Sequence of chain 7.C:
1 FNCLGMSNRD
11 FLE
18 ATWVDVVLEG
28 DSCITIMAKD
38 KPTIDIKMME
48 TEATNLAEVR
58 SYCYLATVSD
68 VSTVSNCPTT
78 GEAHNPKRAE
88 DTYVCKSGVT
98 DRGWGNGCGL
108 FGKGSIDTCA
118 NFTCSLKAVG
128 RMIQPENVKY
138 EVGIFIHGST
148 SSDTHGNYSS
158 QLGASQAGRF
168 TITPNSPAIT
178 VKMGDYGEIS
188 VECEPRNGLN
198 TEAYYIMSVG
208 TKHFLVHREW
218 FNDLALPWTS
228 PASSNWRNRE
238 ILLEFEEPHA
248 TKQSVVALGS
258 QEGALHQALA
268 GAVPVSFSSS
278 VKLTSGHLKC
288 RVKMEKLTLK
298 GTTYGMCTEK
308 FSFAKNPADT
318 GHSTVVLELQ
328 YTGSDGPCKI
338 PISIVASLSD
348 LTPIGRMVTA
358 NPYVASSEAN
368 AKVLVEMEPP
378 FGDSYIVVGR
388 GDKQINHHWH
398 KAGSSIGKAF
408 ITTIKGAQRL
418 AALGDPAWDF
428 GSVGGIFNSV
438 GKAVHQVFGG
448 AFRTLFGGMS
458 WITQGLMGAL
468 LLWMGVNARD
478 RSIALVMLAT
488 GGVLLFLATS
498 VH

The small molecule below binds the protein below.
Small molecule (SMILES): CC(=O)N[C@@H]1[C@@H](O)[C@H](O)[C@@H](CO)O[C@H]1O

Binding-site contacts:
Ligand atom N2 contacts residue ASN154 of chain 7.C at 2.9 Å (h-bond).
Ligand atom C5 contacts residue ASN154 of chain 7.C at 3.7 Å.
Ligand atom C8 contacts residue ASN154 of chain 7.C at 4.2 Å.
Ligand atom C1 contacts residue SER157 of chain 7.C at 3.9 Å.
Ligand atom C4 contacts residue ASN154 of chain 7.C at 4.2 Å.
Ligand atom O5 contacts residue SER157 of chain 7.C at 3.8 Å.
Ligand atom C7 contacts residue ASN154 of chain 7.C at 4.0 Å.
Ligand atom C2 contacts residue ASN154 of chain 7.C at 2.4 Å.
Ligand atom C3 contacts residue ASN154 of chain 7.C at 3.8 Å.
Ligand atom C1 contacts residue ASN154 of chain 7.C at 1.4 Å.
Ligand atom O5 contacts residue ASN154 of chain 7.C at 2.4 Å (h-bond).